Sequence of chain 1.C:
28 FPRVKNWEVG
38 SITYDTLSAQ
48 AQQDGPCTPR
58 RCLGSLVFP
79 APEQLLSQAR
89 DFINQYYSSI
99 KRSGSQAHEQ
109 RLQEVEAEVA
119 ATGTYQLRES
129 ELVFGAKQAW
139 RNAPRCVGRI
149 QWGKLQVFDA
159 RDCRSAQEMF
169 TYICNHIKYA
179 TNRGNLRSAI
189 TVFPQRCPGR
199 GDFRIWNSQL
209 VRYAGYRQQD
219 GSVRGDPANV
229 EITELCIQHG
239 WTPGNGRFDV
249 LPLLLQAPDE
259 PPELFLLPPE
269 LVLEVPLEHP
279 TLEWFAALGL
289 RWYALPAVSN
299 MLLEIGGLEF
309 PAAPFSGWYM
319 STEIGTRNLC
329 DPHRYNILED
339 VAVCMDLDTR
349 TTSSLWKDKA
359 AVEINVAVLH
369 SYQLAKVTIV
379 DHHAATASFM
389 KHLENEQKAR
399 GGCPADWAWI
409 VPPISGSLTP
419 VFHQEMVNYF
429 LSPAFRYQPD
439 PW

This protein binds this small molecule.
Small molecule (SMILES): CNCCCc1cc(F)cc(CCc2cc(C)cc(N)n2)c1

Sequence of chain 1.D:
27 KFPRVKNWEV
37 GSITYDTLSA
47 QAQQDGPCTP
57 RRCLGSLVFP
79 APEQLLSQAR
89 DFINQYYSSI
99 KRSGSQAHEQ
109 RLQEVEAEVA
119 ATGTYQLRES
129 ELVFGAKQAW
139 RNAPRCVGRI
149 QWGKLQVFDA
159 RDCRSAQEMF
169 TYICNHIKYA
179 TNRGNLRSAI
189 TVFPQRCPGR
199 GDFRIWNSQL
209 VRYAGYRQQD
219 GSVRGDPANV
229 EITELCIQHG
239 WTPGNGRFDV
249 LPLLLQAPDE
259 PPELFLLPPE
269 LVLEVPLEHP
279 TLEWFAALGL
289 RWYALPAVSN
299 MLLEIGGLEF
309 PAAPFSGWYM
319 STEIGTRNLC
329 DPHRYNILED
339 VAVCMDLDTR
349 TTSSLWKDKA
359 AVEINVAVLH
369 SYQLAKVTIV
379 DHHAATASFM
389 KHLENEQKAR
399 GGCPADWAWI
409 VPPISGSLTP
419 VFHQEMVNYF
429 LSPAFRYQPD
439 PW

Binding-site contacts:
Ligand atom C19 contacts residue PHE65 of chain 1.C at 3.5 Å (hydrophobic).
Ligand atom C09 contacts residue HEM1 of chain 1.W at 3.9 Å.
Ligand atom C04 contacts residue PRO294 of chain 1.C at 4.1 Å (hydrophobic).
Ligand atom C12 contacts residue HEM1 of chain 1.W at 3.1 Å.
Ligand atom C21 contacts residue PHE65 of chain 1.C at 3.7 Å (hydrophobic).
Ligand atom N02 contacts residue HEM1 of chain 1.W at 3.2 Å.
Ligand atom C09 contacts residue VAL296 of chain 1.C at 3.7 Å (hydrophobic).
Ligand atom C19 contacts residue VAL64 of chain 1.C at 3.9 Å (hydrophobic).
Ligand atom C06 contacts residue GLU321 of chain 1.C at 3.5 Å.
Ligand atom C07 contacts residue HEM1 of chain 1.W at 3.9 Å.
Ligand atom N02 contacts residue TYR317 of chain 1.C at 3.9 Å.
Ligand atom C13 contacts residue HEM1 of chain 1.W at 3.1 Å.
Ligand atom C18 contacts residue HEM1 of chain 1.W at 3.9 Å.
Ligand atom C03 contacts residue PRO294 of chain 1.C at 3.9 Å (hydrophobic).
Ligand atom C02 contacts residue HEM1 of chain 1.W at 3.5 Å.
Ligand atom C07 contacts residue PRO294 of chain 1.C at 3.7 Å (hydrophobic).
Ligand atom C08 contacts residue GLU321 of chain 1.C at 3.4 Å.
Ligand atom F13 contacts residue HEM1 of chain 1.W at 3.8 Å.
Ligand atom C02 contacts residue GLU321 of chain 1.C at 3.5 Å.
Ligand atom C11 contacts residue HEM1 of chain 1.W at 3.2 Å.
Ligand atom C17 contacts residue TYR435 of chain 1.C at 4.0 Å (hydrophobic).
Ligand atom C07 contacts residue VAL296 of chain 1.C at 4.1 Å (hydrophobic).
Ligand atom C07 contacts residue PHE313 of chain 1.C at 3.6 Å (hydrophobic).
Ligand atom N02 contacts residue PRO294 of chain 1.C at 4.0 Å.
Ligand atom N01 contacts residue GLU321 of chain 1.C at 2.7 Å (salt-bridge).
Ligand atom C05 contacts residue VAL296 of chain 1.C at 3.5 Å (hydrophobic).
Ligand atom C15 contacts residue HEM1 of chain 1.W at 3.4 Å.
Ligand atom N01 contacts residue HEM1 of chain 1.W at 3.8 Å.
Ligand atom N02 contacts residue TRP316 of chain 1.C at 3.1 Å (h-bond).
Ligand atom C17 contacts residue HEM1 of chain 1.W at 3.1 Å.
Ligand atom C03 contacts residue HEM1 of chain 1.W at 3.4 Å.
Ligand atom C17 contacts residue TRP407 of chain 1.C at 3.6 Å (hydrophobic).
Ligand atom N20 contacts residue PHE65 of chain 1.C at 4.0 Å.
Ligand atom C02 contacts residue PRO294 of chain 1.C at 3.9 Å (hydrophobic).
Ligand atom C14 contacts residue HEM1 of chain 1.W at 3.3 Å.
Ligand atom C16 contacts residue HEM1 of chain 1.W at 3.0 Å.
Ligand atom C07 contacts residue GLY315 of chain 1.C at 4.1 Å.
Ligand atom C04 contacts residue HEM1 of chain 1.W at 4.1 Å.
Ligand atom C08 contacts residue HEM1 of chain 1.W at 3.8 Å.
Ligand atom N02 contacts residue GLU321 of chain 1.C at 2.8 Å (salt-bridge).